Sequence of chain 1.A:
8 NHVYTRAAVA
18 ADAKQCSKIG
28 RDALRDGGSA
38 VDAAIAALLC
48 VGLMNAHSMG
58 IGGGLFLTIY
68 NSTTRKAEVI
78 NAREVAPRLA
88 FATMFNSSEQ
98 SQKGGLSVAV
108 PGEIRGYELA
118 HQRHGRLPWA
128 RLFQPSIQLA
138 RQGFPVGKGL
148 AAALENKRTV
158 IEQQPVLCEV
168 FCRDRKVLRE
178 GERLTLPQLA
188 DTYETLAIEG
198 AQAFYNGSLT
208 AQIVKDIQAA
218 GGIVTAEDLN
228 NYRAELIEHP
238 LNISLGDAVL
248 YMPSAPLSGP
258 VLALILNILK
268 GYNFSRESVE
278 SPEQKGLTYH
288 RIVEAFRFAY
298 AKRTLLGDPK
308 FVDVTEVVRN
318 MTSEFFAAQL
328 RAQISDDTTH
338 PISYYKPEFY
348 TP

This protein binds this small molecule.
Small molecule (SMILES): CC(=O)N[C@@H]1[C@@H](O)[C@H](O)[C@@H](CO)O[C@H]1O

Binding-site contacts:
Ligand atom O5 contacts residue THR71 of chain 1.A at 3.4 Å.
Ligand atom C1 contacts residue ASN68 of chain 1.A at 1.4 Å.
Ligand atom C5 contacts residue THR70 of chain 1.A at 3.9 Å.
Ligand atom O7 contacts residue ARG120 of chain 1.A at 3.6 Å.
Ligand atom C6 contacts residue THR71 of chain 1.A at 3.7 Å.
Ligand atom C4 contacts residue ASN68 of chain 1.A at 4.2 Å.
Ligand atom C2 contacts residue ASN68 of chain 1.A at 2.5 Å.
Ligand atom C8 contacts residue SER36 of chain 1.A at 3.9 Å.
Ligand atom O7 contacts residue HIS121 of chain 1.A at 2.8 Å (h-bond).
Ligand atom C6 contacts residue THR70 of chain 1.A at 3.8 Å.
Ligand atom C3 contacts residue ASN68 of chain 1.A at 3.9 Å.
Ligand atom N2 contacts residue ARG123 of chain 1.A at 3.9 Å.
Ligand atom N2 contacts residue ASN68 of chain 1.A at 3.0 Å (h-bond).
Ligand atom C1 contacts residue THR70 of chain 1.A at 4.2 Å.
Ligand atom C8 contacts residue ARG123 of chain 1.A at 3.7 Å.
Ligand atom C5 contacts residue THR71 of chain 1.A at 4.1 Å.
Ligand atom C7 contacts residue ARG123 of chain 1.A at 4.3 Å.
Ligand atom C8 contacts residue HIS121 of chain 1.A at 3.5 Å.
Ligand atom C7 contacts residue HIS121 of chain 1.A at 3.6 Å.
Ligand atom C5 contacts residue ASN68 of chain 1.A at 3.6 Å.
Ligand atom O5 contacts residue THR70 of chain 1.A at 4.0 Å.
Ligand atom O5 contacts residue ASN68 of chain 1.A at 2.3 Å (h-bond).
Ligand atom O6 contacts residue THR71 of chain 1.A at 3.6 Å.
Ligand atom C1 contacts residue THR71 of chain 1.A at 4.4 Å.
Ligand atom O7 contacts residue ASN68 of chain 1.A at 3.8 Å.
Ligand atom C7 contacts residue ASN68 of chain 1.A at 3.6 Å.